Sequence of chain 1.E:
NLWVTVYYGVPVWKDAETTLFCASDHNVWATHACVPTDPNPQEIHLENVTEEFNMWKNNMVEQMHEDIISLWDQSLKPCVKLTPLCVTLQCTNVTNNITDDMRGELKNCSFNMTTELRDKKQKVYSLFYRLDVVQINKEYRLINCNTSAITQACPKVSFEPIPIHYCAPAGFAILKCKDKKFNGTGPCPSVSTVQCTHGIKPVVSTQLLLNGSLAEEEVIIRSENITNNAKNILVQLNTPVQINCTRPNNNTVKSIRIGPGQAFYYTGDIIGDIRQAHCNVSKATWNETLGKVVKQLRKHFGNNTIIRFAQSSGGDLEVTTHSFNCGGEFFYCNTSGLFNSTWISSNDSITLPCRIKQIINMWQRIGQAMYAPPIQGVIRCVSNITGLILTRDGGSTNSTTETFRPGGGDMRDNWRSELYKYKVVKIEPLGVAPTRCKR

Binding-site contacts:
Ligand atom C2 contacts residue ASN269 of chain 1.E at 2.5 Å.
Ligand atom O6 contacts residue GLN406 of chain 1.E at 4.5 Å.
Ligand atom O6 contacts residue ILE290 of chain 1.E at 3.6 Å.
Ligand atom C5 contacts residue ILE290 of chain 1.E at 4.3 Å (hydrophobic).
Ligand atom C8 contacts residue ASN269 of chain 1.E at 4.4 Å.
Ligand atom C1 contacts residue ASN269 of chain 1.E at 1.5 Å.
Ligand atom C5 contacts residue ASN269 of chain 1.E at 3.8 Å.
Ligand atom C6 contacts residue ILE290 of chain 1.E at 4.0 Å (hydrophobic).
Ligand atom O5 contacts residue ILE290 of chain 1.E at 3.3 Å.
Ligand atom N2 contacts residue ASN269 of chain 1.E at 3.0 Å (h-bond).
Ligand atom O5 contacts residue ASN269 of chain 1.E at 2.5 Å (h-bond).
Ligand atom C8 contacts residue VAL408 of chain 1.E at 3.8 Å (hydrophobic).
Ligand atom C3 contacts residue ASN269 of chain 1.E at 3.9 Å.
Ligand atom C4 contacts residue ASN269 of chain 1.E at 4.4 Å.
Ligand atom C7 contacts residue ASN269 of chain 1.E at 3.3 Å.
Ligand atom O7 contacts residue ASN269 of chain 1.E at 3.2 Å (h-bond).
Ligand atom C1 contacts residue ILE290 of chain 1.E at 4.3 Å (hydrophobic).

The small molecule below binds the protein below.
Small molecule (SMILES): CC(=O)N[C@H]1[C@H](O[C@H]2[C@H](O)[C@@H](NC(C)=O)CO[C@@H]2CO)O[C@H](CO)[C@@H](O)[C@@H]1O